Binding-site contacts:
Ligand atom C1 contacts residue GLU124 of chain 3.A at 2.0 Å.
Ligand atom C2 contacts residue LYS23 of chain 3.A at 2.7 Å.
Ligand atom O4 contacts residue THR21 of chain 3.A at 4.0 Å.
Ligand atom O2 contacts residue GLU124 of chain 3.A at 3.7 Å.
Ligand atom C3 contacts residue GLU124 of chain 3.A at 3.3 Å.
Ligand atom O3 contacts residue GLU124 of chain 3.A at 4.1 Å.
Ligand atom C2 contacts residue THR21 of chain 3.A at 3.8 Å.
Ligand atom O3 contacts residue ARG352 of chain 3.A at 3.7 Å.
Ligand atom C3 contacts residue ARG352 of chain 3.A at 3.2 Å.
Ligand atom C3 contacts residue THR21 of chain 3.A at 2.8 Å.
Ligand atom O2 contacts residue ARG352 of chain 3.A at 4.2 Å.
Ligand atom C2 contacts residue LYS56 of chain 3.A at 2.8 Å.
Ligand atom C1 contacts residue LYS23 of chain 3.A at 3.8 Å.
Ligand atom O2 contacts residue GLU124 of chain 3.A at 3.0 Å (salt-bridge).
Ligand atom C3 contacts residue LYS56 of chain 3.A at 2.7 Å.
Ligand atom O2 contacts residue LYS23 of chain 3.A at 2.2 Å (salt-bridge).
Ligand atom C4 contacts residue LYS56 of chain 3.A at 2.4 Å.
Ligand atom C4 contacts residue THR21 of chain 3.A at 4.0 Å.
Ligand atom C1 contacts residue LYS56 of chain 3.A at 3.6 Å.
Ligand atom O3 contacts residue LYS354 of chain 3.A at 2.9 Å (salt-bridge).
Ligand atom O1 contacts residue GLU124 of chain 3.A at 2.8 Å (salt-bridge).
Ligand atom O3 contacts residue THR21 of chain 3.A at 1.9 Å (h-bond).
Ligand atom O4 contacts residue ALA122 of chain 3.A at 3.5 Å (h-bond).
Ligand atom O5 contacts residue GLU124 of chain 3.A at 4.1 Å.
Ligand atom C1 contacts residue LYS23 of chain 3.A at 2.9 Å.
Ligand atom C1 contacts residue ARG352 of chain 3.A at 4.0 Å.
Ligand atom O5 contacts residue LYS56 of chain 3.A at 3.3 Å (salt-bridge).
Ligand atom O4 contacts residue ARG352 of chain 3.A at 4.1 Å.
Ligand atom C2 contacts residue ARG352 of chain 3.A at 4.1 Å.
Ligand atom O2 contacts residue LYS56 of chain 3.A at 3.6 Å.
Ligand atom C6 contacts residue LYS56 of chain 3.A at 4.0 Å.
Ligand atom O1 contacts residue LYS23 of chain 3.A at 3.3 Å (salt-bridge).
Ligand atom O2 contacts residue LYS23 of chain 3.A at 3.7 Å.
Ligand atom O2 contacts residue THR21 of chain 3.A at 3.1 Å.
Ligand atom O5 contacts residue LYS23 of chain 3.A at 4.1 Å.
Ligand atom C1 contacts residue GLU124 of chain 3.A at 3.6 Å.
Ligand atom O3 contacts residue LYS56 of chain 3.A at 2.1 Å.
Ligand atom C5 contacts residue LYS56 of chain 3.A at 3.4 Å.
Ligand atom C2 contacts residue GLU124 of chain 3.A at 2.8 Å.
Ligand atom O4 contacts residue LYS56 of chain 3.A at 3.5 Å (salt-bridge).

Sequence of chain 3.A:
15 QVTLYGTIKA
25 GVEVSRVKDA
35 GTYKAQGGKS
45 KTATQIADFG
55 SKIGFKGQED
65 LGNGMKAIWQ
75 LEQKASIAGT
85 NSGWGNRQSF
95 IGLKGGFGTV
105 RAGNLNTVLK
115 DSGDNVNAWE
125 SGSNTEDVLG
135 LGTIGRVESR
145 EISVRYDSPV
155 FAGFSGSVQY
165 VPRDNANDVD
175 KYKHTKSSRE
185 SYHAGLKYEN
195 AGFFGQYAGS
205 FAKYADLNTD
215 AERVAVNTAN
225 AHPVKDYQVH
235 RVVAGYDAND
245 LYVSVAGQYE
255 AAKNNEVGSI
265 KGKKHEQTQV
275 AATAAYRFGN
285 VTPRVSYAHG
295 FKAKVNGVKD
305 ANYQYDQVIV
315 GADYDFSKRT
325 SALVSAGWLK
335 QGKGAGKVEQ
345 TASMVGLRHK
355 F

The small molecule below binds the protein below.
Small molecule (SMILES): OC[C@H]1O[C@@](CO)(O[C@H]2O[C@H](CO)[C@@H](O)[C@H](O)[C@H]2O)[C@@H](O)[C@@H]1O